The small molecule below binds the protein below.
Small molecule (SMILES): O=C(O)[C@H]1O[C@H](O)[C@@H](O)[C@@H](O)[C@@H]1O

Sequence of chain 1.B:
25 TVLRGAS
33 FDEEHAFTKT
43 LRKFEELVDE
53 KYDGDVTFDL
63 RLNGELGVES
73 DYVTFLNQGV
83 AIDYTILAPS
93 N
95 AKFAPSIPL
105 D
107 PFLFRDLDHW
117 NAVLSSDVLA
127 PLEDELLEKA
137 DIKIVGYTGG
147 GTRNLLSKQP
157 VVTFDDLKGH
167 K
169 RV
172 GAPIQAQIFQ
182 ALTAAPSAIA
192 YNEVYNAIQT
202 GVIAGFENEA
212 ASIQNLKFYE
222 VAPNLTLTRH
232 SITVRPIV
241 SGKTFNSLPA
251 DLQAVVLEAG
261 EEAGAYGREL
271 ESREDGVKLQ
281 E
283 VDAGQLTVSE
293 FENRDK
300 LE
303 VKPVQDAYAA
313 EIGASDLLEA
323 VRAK

Binding-site contacts:
Ligand atom O6A contacts residue TYR192 of chain 1.B at 3.6 Å.
Ligand atom C1 contacts residue TYR192 of chain 1.B at 3.6 Å (hydrophobic).
Ligand atom O3 contacts residue PHE39 of chain 1.B at 3.4 Å.
Ligand atom O6A contacts residue ASN209 of chain 1.B at 3.2 Å (h-bond).
Ligand atom O4 contacts residue GLU71 of chain 1.B at 2.8 Å (salt-bridge).
Ligand atom O2 contacts residue ARG236 of chain 1.B at 3.0 Å (salt-bridge).
Ligand atom O3 contacts residue ALA90 of chain 1.B at 3.8 Å.
Ligand atom O1 contacts residue MSE32 of chain 1.B at 3.8 Å.
Ligand atom C6 contacts residue TYR192 of chain 1.B at 3.4 Å (hydrophobic).
Ligand atom O6A contacts residue MSE171 of chain 1.B at 3.6 Å.
Ligand atom O5 contacts residue ASN209 of chain 1.B at 3.1 Å (h-bond).
Ligand atom C1 contacts residue SER213 of chain 1.B at 3.7 Å.
Ligand atom O6B contacts residue TYR192 of chain 1.B at 3.5 Å.
Ligand atom O2 contacts residue ARG149 of chain 1.B at 3.0 Å (salt-bridge).
Ligand atom O6B contacts residue MSE171 of chain 1.B at 3.7 Å.
Ligand atom C2 contacts residue GLU210 of chain 1.B at 3.2 Å.
Ligand atom O6B contacts residue ASN93 of chain 1.B at 3.8 Å.
Ligand atom O6B contacts residue ARG169 of chain 1.B at 2.9 Å (salt-bridge).
Ligand atom O5 contacts residue TYR192 of chain 1.B at 3.6 Å.
Ligand atom O6A contacts residue ARG169 of chain 1.B at 2.8 Å (salt-bridge).
Ligand atom O1 contacts residue PHE33 of chain 1.B at 3.5 Å.
Ligand atom O1 contacts residue SER213 of chain 1.B at 3.6 Å.
Ligand atom C6 contacts residue ARG169 of chain 1.B at 3.5 Å.
Ligand atom C3 contacts residue MSE32 of chain 1.B at 3.8 Å.
Ligand atom C6 contacts residue ARG149 of chain 1.B at 3.9 Å.
Ligand atom O5 contacts residue ARG149 of chain 1.B at 3.2 Å (salt-bridge).
Ligand atom C1 contacts residue ASN209 of chain 1.B at 3.7 Å.
Ligand atom C3 contacts residue ARG236 of chain 1.B at 3.9 Å.
Ligand atom C1 contacts residue GLU210 of chain 1.B at 3.6 Å.
Ligand atom O3 contacts residue GLU71 of chain 1.B at 2.6 Å (salt-bridge).
Ligand atom C1 contacts residue ARG149 of chain 1.B at 3.8 Å.
Ligand atom O4 contacts residue ASN93 of chain 1.B at 2.8 Å (h-bond).
Ligand atom O1 contacts residue TYR192 of chain 1.B at 2.9 Å (h-bond).
Ligand atom O2 contacts residue GLU210 of chain 1.B at 2.6 Å (salt-bridge).
Ligand atom O6A contacts residue ARG149 of chain 1.B at 2.8 Å (salt-bridge).
Ligand atom C6 contacts residue MSE171 of chain 1.B at 3.9 Å.
Ligand atom C4 contacts residue GLU71 of chain 1.B at 3.9 Å.
Ligand atom O3 contacts residue ARG236 of chain 1.B at 2.9 Å (salt-bridge).
Ligand atom C3 contacts residue GLU71 of chain 1.B at 3.3 Å.
Ligand atom C5 contacts residue TYR192 of chain 1.B at 3.7 Å (hydrophobic).